Sequence of chain 1.B:
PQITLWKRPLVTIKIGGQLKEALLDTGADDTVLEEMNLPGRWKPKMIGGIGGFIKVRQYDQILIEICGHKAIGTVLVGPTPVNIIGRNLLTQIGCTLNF

The small molecule below binds the protein below.
Small molecule (SMILES): CC(C)C[C@H](NC(=O)[C@H](CC(C)C)NC(=O)[C@@H](N)CC(N)=O)C(=O)N[C@@H](CCC(N)=O)C(=O)N[C@@H](CCCCN)C(=O)N[C@H](C=O)CCCCN

Binding-site contacts:
Ligand atom CD1 contacts residue ILE50 of chain 1.A at 3.5 Å (hydrophobic).
Ligand atom O contacts residue ILE47 of chain 1.B at 3.5 Å.
Ligand atom ND2 contacts residue ASP30 of chain 1.A at 3.3 Å (salt-bridge).
Ligand atom O contacts residue GLY49 of chain 1.B at 3.5 Å.
Ligand atom NE2 contacts residue ASP30 of chain 1.B at 2.6 Å (salt-bridge).
Ligand atom CD contacts residue LYS45 of chain 1.B at 3.4 Å.
Ligand atom NZ contacts residue ASP30 of chain 1.B at 3.0 Å (salt-bridge).
Ligand atom CA contacts residue ASP29 of chain 1.B at 3.3 Å.
Ligand atom O contacts residue ASP29 of chain 1.B at 3.0 Å (salt-bridge).
Ligand atom CA contacts residue GLY27 of chain 1.B at 3.4 Å.
Ligand atom CG contacts residue ASP30 of chain 1.B at 3.0 Å.
Ligand atom OD1 contacts residue ASP30 of chain 1.A at 3.0 Å (salt-bridge).
Ligand atom CD contacts residue ASP30 of chain 1.B at 3.4 Å.
Ligand atom CD contacts residue ASP30 of chain 1.B at 3.4 Å.
Ligand atom CA contacts residue GLY48 of chain 1.B at 3.3 Å.
Ligand atom N contacts residue GLY27 of chain 1.A at 3.3 Å (h-bond).
Ligand atom N contacts residue ASP29 of chain 1.B at 3.1 Å (salt-bridge).
Ligand atom CD1 contacts residue GLY49 of chain 1.A at 3.6 Å.
Ligand atom CD1 contacts residue VAL82 of chain 1.A at 3.0 Å (hydrophobic).
Ligand atom O contacts residue ASP25 of chain 1.B at 2.4 Å (salt-bridge).
Ligand atom N contacts residue ASP25 of chain 1.A at 3.3 Å (salt-bridge).
Ligand atom ND2 contacts residue ILE47 of chain 1.A at 3.2 Å.
Ligand atom NE2 contacts residue ILE47 of chain 1.B at 3.2 Å.
Ligand atom N contacts residue GLY48 of chain 1.A at 2.8 Å (h-bond).
Ligand atom OD1 contacts residue ASP29 of chain 1.A at 3.3 Å (salt-bridge).
Ligand atom C contacts residue ASP25 of chain 1.B at 3.3 Å.
Ligand atom OE1 contacts residue ASP30 of chain 1.B at 2.9 Å (salt-bridge).
Ligand atom O contacts residue GLY27 of chain 1.B at 3.3 Å (h-bond).
Ligand atom O contacts residue ALA28 of chain 1.B at 3.4 Å.
Ligand atom N contacts residue GLY48 of chain 1.B at 2.9 Å (h-bond).
Ligand atom CB contacts residue ASP25 of chain 1.A at 3.3 Å.
Ligand atom CB contacts residue ARG8 of chain 1.A at 3.5 Å.
Ligand atom OE1 contacts residue ASP29 of chain 1.B at 3.1 Å (salt-bridge).
Ligand atom NZ contacts residue PRO81 of chain 1.A at 3.6 Å.
Ligand atom O contacts residue GLY48 of chain 1.B at 2.9 Å (h-bond).
Ligand atom N contacts residue GLY27 of chain 1.B at 3.0 Å (h-bond).
Ligand atom CD contacts residue GLY48 of chain 1.B at 3.4 Å.
Ligand atom CA contacts residue ASP25 of chain 1.A at 3.4 Å.
Ligand atom CB contacts residue ASP25 of chain 1.B at 3.3 Å.
Ligand atom C contacts residue GLY48 of chain 1.B at 3.6 Å.

Sequence of chain 1.A:
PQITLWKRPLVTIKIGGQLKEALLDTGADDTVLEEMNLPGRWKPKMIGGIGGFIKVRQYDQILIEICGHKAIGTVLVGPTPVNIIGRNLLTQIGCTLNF